Sequence of chain 1.C:
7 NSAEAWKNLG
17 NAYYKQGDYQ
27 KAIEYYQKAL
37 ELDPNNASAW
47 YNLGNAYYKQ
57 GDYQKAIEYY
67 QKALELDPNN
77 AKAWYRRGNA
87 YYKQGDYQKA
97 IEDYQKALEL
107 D

This small molecule binds to this protein.
Small molecule (SMILES): CSCC[C@H](NC(C)=O)C(=O)N[C@@H](CCC(=O)O)C(=O)N[C@@H](CCC(=O)O)C(=O)N[C@H](C(=O)N[C@@H](CC(=O)O)C(=O)O)C(C)C

Binding-site contacts:
Ligand atom CB contacts residue ASN48 of chain 1.C at 3.3 Å.
Ligand atom OE1 contacts residue ARG82 of chain 1.C at 2.8 Å (salt-bridge).
Ligand atom OXT contacts residue LYS13 of chain 1.C at 3.7 Å.
Ligand atom CG contacts residue LYS78 of chain 1.C at 4.1 Å.
Ligand atom C contacts residue ASN48 of chain 1.C at 3.3 Å.
Ligand atom CA contacts residue ARG82 of chain 1.C at 3.6 Å.
Ligand atom CG contacts residue LYS21 of chain 1.C at 3.5 Å.
Ligand atom O contacts residue TYR47 of chain 1.C at 4.0 Å.
Ligand atom O contacts residue ASN51 of chain 1.C at 4.1 Å.
Ligand atom CG2 contacts residue TYR20 of chain 1.C at 3.8 Å (hydrophobic).
Ligand atom OD1 contacts residue LYS78 of chain 1.C at 3.7 Å.
Ligand atom CE contacts residue LYS55 of chain 1.C at 3.7 Å.
Ligand atom CG1 contacts residue TYR20 of chain 1.C at 3.7 Å (hydrophobic).
Ligand atom CD contacts residue ARG82 of chain 1.C at 3.7 Å.
Ligand atom O contacts residue SER44 of chain 1.C at 2.5 Å (h-bond).
Ligand atom CG1 contacts residue ASN48 of chain 1.C at 3.3 Å.
Ligand atom C contacts residue ASN48 of chain 1.C at 3.7 Å.
Ligand atom CG2 contacts residue LYS21 of chain 1.C at 3.7 Å.
Ligand atom CB contacts residue LYS21 of chain 1.C at 3.5 Å.
Ligand atom OE1 contacts residue TYR81 of chain 1.C at 4.0 Å.
Ligand atom CB contacts residue ASN17 of chain 1.C at 3.9 Å.
Ligand atom O contacts residue ASN48 of chain 1.C at 2.9 Å (h-bond).
Ligand atom CG2 contacts residue ASN17 of chain 1.C at 4.0 Å.
Ligand atom CG contacts residue ARG82 of chain 1.C at 3.9 Å.
Ligand atom CA contacts residue ASN48 of chain 1.C at 4.0 Å.
Ligand atom C contacts residue ARG82 of chain 1.C at 3.8 Å.
Ligand atom N contacts residue ASN48 of chain 1.C at 3.2 Å (h-bond).
Ligand atom N contacts residue ARG82 of chain 1.C at 3.2 Å (salt-bridge).
Ligand atom N contacts residue LYS21 of chain 1.C at 4.0 Å.
Ligand atom CA contacts residue LYS21 of chain 1.C at 3.7 Å.
Ligand atom OXT contacts residue ASN17 of chain 1.C at 4.0 Å.
Ligand atom OXT contacts residue SER44 of chain 1.C at 3.0 Å (h-bond).
Ligand atom O contacts residue ARG82 of chain 1.C at 2.6 Å (salt-bridge).
Ligand atom OXT contacts residue ASN48 of chain 1.C at 3.3 Å (h-bond).
Ligand atom CB contacts residue ARG82 of chain 1.C at 3.2 Å.
Ligand atom O contacts residue TYR20 of chain 1.C at 3.7 Å.
Ligand atom CG1 contacts residue ASN51 of chain 1.C at 3.6 Å.
Ligand atom C contacts residue SER44 of chain 1.C at 3.2 Å.
Ligand atom OD2 contacts residue LYS78 of chain 1.C at 3.9 Å.
Ligand atom CA contacts residue ASN48 of chain 1.C at 3.7 Å.